Binding-site contacts:
Ligand atom C12 contacts residue ASP40 of chain 1.A at 3.3 Å.
Ligand atom O4 contacts residue GLY152 of chain 1.B at 3.6 Å (h-bond).
Ligand atom O5 contacts residue ALA133 of chain 1.B at 3.5 Å.
Ligand atom N1 contacts residue GLY160 of chain 1.B at 3.0 Å (h-bond).
Ligand atom O5 contacts residue SER136 of chain 1.B at 3.5 Å (h-bond).
Ligand atom N4 contacts residue ASN153 of chain 1.B at 2.8 Å (h-bond).
Ligand atom O3 contacts residue VAL156 of chain 1.B at 3.5 Å.
Ligand atom C12 contacts residue ASN153 of chain 1.B at 3.5 Å.
Ligand atom N2 contacts residue VAL156 of chain 1.B at 3.7 Å.
Ligand atom N4 contacts residue ASP40 of chain 1.A at 2.9 Å (salt-bridge).
Ligand atom N contacts residue TYR162 of chain 1.B at 3.7 Å.
Ligand atom C8 contacts residue GLY152 of chain 1.B at 3.2 Å.
Ligand atom N3 contacts residue TYR162 of chain 1.B at 3.4 Å (h-bond).
Ligand atom N6 contacts residue VAL155 of chain 1.B at 3.5 Å.
Ligand atom N4 contacts residue GLY39 of chain 1.A at 3.0 Å (h-bond).
Ligand atom C11 contacts residue HIS52 of chain 1.B at 3.8 Å.
Ligand atom N6 contacts residue VAL156 of chain 1.B at 3.2 Å (h-bond).
Ligand atom N3 contacts residue GLY152 of chain 1.B at 2.8 Å (h-bond).
Ligand atom C3 contacts residue ASP130 of chain 1.B at 3.6 Å.
Ligand atom N contacts residue ASP130 of chain 1.B at 2.8 Å (salt-bridge).
Ligand atom C3 contacts residue TYR131 of chain 1.B at 3.3 Å (hydrophobic).
Ligand atom C7 contacts residue GLY152 of chain 1.B at 3.4 Å.
Ligand atom C4 contacts residue TYR131 of chain 1.B at 3.6 Å (hydrophobic).
Ligand atom C6 contacts residue ALA133 of chain 1.B at 3.7 Å (hydrophobic).
Ligand atom C5 contacts residue TYR131 of chain 1.B at 3.6 Å (hydrophobic).
Ligand atom O4 contacts residue GLY154 of chain 1.B at 3.3 Å (h-bond).
Ligand atom C1 contacts residue ASP130 of chain 1.B at 3.8 Å.
Ligand atom C6 contacts residue SER136 of chain 1.B at 3.1 Å.
Ligand atom O4 contacts residue TYR162 of chain 1.B at 2.8 Å (h-bond).
Ligand atom N1 contacts residue ASP130 of chain 1.B at 2.8 Å (salt-bridge).
Ligand atom C2 contacts residue ASP130 of chain 1.B at 3.7 Å.
Ligand atom C17 contacts residue GLY154 of chain 1.B at 3.4 Å.
Ligand atom C11 contacts residue ASN153 of chain 1.B at 3.6 Å.
Ligand atom C9 contacts residue HIS52 of chain 1.B at 3.6 Å.
Ligand atom C7 contacts residue SER136 of chain 1.B at 3.5 Å.
Ligand atom C5 contacts residue TYR162 of chain 1.B at 3.7 Å (hydrophobic).
Ligand atom N3 contacts residue SER136 of chain 1.B at 3.2 Å (h-bond).
Ligand atom N6 contacts residue PHE41 of chain 1.A at 3.5 Å (h-bond).
Ligand atom C18 contacts residue VAL156 of chain 1.B at 3.5 Å (hydrophobic).
Ligand atom C13 contacts residue TYR162 of chain 1.B at 3.6 Å (hydrophobic).

Sequence of chain 1.A:
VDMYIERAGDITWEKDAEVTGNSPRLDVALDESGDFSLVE

A small-molecule ligand and the protein it binds are described below.
Small molecule (SMILES): [H]/N=C(/N)N[C@@H]1CCCCNC(=O)[C@H](CCCCN)NC(=O)[C@H](Cc2ccc(O)c(N)c2)NC(=O)Cc2cccc(c2)CNC(=O)CNC1=O

Sequence of chain 1.B:
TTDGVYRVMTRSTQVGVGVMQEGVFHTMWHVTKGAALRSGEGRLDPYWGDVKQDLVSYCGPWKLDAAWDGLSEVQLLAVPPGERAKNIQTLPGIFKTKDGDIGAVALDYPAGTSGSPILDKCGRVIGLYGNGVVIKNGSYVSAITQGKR